Sequence of chain 1.A:
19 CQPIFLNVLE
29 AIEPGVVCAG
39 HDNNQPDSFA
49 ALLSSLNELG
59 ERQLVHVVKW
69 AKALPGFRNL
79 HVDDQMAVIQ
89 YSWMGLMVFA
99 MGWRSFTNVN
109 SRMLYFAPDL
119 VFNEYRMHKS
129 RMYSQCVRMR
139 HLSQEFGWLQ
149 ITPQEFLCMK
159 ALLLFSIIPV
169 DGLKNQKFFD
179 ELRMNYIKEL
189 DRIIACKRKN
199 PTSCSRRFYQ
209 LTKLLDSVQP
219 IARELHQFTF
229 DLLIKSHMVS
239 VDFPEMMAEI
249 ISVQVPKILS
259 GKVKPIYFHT

Binding-site contacts:
Ligand atom O17 contacts residue LEU230 of chain 1.A at 4.1 Å.
Ligand atom C19 contacts residue MET92 of chain 1.A at 4.1 Å (hydrophobic).
Ligand atom C3 contacts residue MET95 of chain 1.A at 4.0 Å (hydrophobic).
Ligand atom O3 contacts residue MET99 of chain 1.A at 3.6 Å.
Ligand atom C5 contacts residue PHE114 of chain 1.A at 3.6 Å (hydrophobic).
Ligand atom C19 contacts residue MET95 of chain 1.A at 3.8 Å (hydrophobic).
Ligand atom O3 contacts residue ARG102 of chain 1.A at 3.0 Å (salt-bridge).
Ligand atom C2 contacts residue MET95 of chain 1.A at 4.0 Å (hydrophobic).
Ligand atom O3 contacts residue MET95 of chain 1.A at 4.0 Å.
Ligand atom C1 contacts residue GLY58 of chain 1.A at 4.0 Å.
Ligand atom C6 contacts residue VAL96 of chain 1.A at 4.1 Å (hydrophobic).
Ligand atom C12 contacts residue ASN55 of chain 1.A at 3.3 Å.
Ligand atom C12 contacts residue LEU54 of chain 1.A at 3.4 Å (hydrophobic).
Ligand atom O17 contacts residue ASN55 of chain 1.A at 2.7 Å (h-bond).
Ligand atom C18 contacts residue MET92 of chain 1.A at 3.7 Å (hydrophobic).
Ligand atom C4 contacts residue MET95 of chain 1.A at 3.9 Å (hydrophobic).
Ligand atom O3 contacts residue LEU57 of chain 1.A at 4.0 Å.
Ligand atom C16 contacts residue LEU51 of chain 1.A at 3.9 Å (hydrophobic).
Ligand atom C16 contacts residue THR227 of chain 1.A at 3.9 Å.
Ligand atom O3 contacts residue GLN61 of chain 1.A at 3.3 Å (h-bond).
Ligand atom O17 contacts residue THR227 of chain 1.A at 2.7 Å (h-bond).
Ligand atom C6 contacts residue PHE114 of chain 1.A at 3.9 Å (hydrophobic).
Ligand atom C1 contacts residue LEU57 of chain 1.A at 4.1 Å (hydrophobic).
Ligand atom C13 contacts residue ASN55 of chain 1.A at 3.7 Å.
Ligand atom C1 contacts residue LEU54 of chain 1.A at 4.1 Å (hydrophobic).
Ligand atom C16 contacts residue PHE226 of chain 1.A at 3.8 Å (hydrophobic).
Ligand atom C15 contacts residue MET130 of chain 1.A at 4.0 Å (hydrophobic).
Ligand atom C17 contacts residue THR227 of chain 1.A at 3.8 Å.
Ligand atom C17 contacts residue ASN55 of chain 1.A at 3.3 Å.
Ligand atom C4 contacts residue PHE114 of chain 1.A at 3.8 Å (hydrophobic).
Ligand atom C18 contacts residue THR227 of chain 1.A at 3.3 Å.
Ligand atom C2 contacts residue LEU57 of chain 1.A at 3.9 Å (hydrophobic).
Ligand atom C9 contacts residue LEU54 of chain 1.A at 4.0 Å (hydrophobic).
Ligand atom C3 contacts residue GLN61 of chain 1.A at 3.8 Å.
Ligand atom O3 contacts residue PHE114 of chain 1.A at 3.7 Å.
Ligand atom O17 contacts residue PHE241 of chain 1.A at 4.0 Å.
Ligand atom C17 contacts residue LEU51 of chain 1.A at 3.9 Å (hydrophobic).
Ligand atom C2 contacts residue GLN61 of chain 1.A at 3.2 Å.
Ligand atom C11 contacts residue LEU54 of chain 1.A at 3.3 Å (hydrophobic).
Ligand atom C3 contacts residue PHE114 of chain 1.A at 3.9 Å (hydrophobic).

This small molecule binds to this protein.
Small molecule (SMILES): C[C@]12CCC(=O)C[C@@H]1CC[C@@H]1[C@@H]2CC[C@]2(C)[C@@H](O)CC[C@@H]12